Binding-site contacts:
Ligand atom C3 contacts residue NAG1 of chain 2.Y at 4.4 Å.
Ligand atom C8 contacts residue PRO385 of chain 2.D at 3.3 Å (hydrophobic).
Ligand atom C4 contacts residue ASN355 of chain 2.D at 4.3 Å.
Ligand atom C8 contacts residue ASN355 of chain 2.D at 2.3 Å.
Ligand atom C4 contacts residue NAG1 of chain 2.Y at 3.7 Å.
Ligand atom N2 contacts residue GLY358 of chain 2.D at 4.3 Å.
Ligand atom O4 contacts residue NAG1 of chain 2.Y at 4.1 Å.
Ligand atom O7 contacts residue NAG1 of chain 2.T at 3.2 Å.
Ligand atom C5 contacts residue NAG1 of chain 2.Y at 4.5 Å.
Ligand atom O6 contacts residue SER95 of chain 2.F at 4.3 Å.
Ligand atom O5 contacts residue NAG1 of chain 2.Y at 3.8 Å.
Ligand atom C7 contacts residue ASN355 of chain 2.D at 2.4 Å.
Ligand atom C6 contacts residue NAG1 of chain 2.Y at 4.4 Å.
Ligand atom O3 contacts residue NAG1 of chain 2.Y at 4.0 Å.
Ligand atom O7 contacts residue ASN355 of chain 2.D at 3.6 Å (h-bond).
Ligand atom C7 contacts residue SER357 of chain 2.D at 4.5 Å.
Ligand atom C1 contacts residue NAG1 of chain 2.Y at 4.5 Å.
Ligand atom O3 contacts residue ASN355 of chain 2.D at 4.2 Å.
Ligand atom C1 contacts residue ASN355 of chain 2.D at 1.8 Å.
Ligand atom O5 contacts residue ASN355 of chain 2.D at 3.0 Å (h-bond).
Ligand atom C5 contacts residue ASN355 of chain 2.D at 4.0 Å.
Ligand atom C7 contacts residue NAG1 of chain 2.T at 4.3 Å.
Ligand atom O6 contacts residue NAG1 of chain 2.Y at 3.5 Å (h-bond).
Ligand atom N2 contacts residue SER357 of chain 2.D at 3.3 Å.
Ligand atom C2 contacts residue SER357 of chain 2.D at 3.7 Å.
Ligand atom C2 contacts residue NAG1 of chain 2.Y at 4.3 Å.
Ligand atom N2 contacts residue ASN355 of chain 2.D at 1.9 Å (h-bond).
Ligand atom C2 contacts residue ASN355 of chain 2.D at 2.1 Å.
Ligand atom C3 contacts residue ASN355 of chain 2.D at 3.3 Å.

Sequence of chain 2.D:
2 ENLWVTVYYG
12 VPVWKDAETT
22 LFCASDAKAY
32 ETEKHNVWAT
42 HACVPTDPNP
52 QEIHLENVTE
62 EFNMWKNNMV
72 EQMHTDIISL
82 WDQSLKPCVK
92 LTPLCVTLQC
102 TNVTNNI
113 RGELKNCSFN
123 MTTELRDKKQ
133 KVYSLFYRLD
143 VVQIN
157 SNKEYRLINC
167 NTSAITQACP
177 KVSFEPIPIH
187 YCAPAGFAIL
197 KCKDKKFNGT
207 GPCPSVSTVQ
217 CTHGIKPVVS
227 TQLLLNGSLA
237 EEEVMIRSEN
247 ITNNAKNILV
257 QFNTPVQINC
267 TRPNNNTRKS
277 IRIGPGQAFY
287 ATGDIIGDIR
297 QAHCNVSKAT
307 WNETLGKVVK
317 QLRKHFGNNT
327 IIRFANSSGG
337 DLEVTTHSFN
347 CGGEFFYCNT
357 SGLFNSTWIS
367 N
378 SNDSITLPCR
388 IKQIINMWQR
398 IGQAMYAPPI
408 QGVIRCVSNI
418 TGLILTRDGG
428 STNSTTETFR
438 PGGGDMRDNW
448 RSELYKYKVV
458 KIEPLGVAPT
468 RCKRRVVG

This protein binds this small molecule.
Small molecule (SMILES): CC(=O)N[C@H]1[C@H](O[C@H]2[C@H](O)[C@@H](NC(C)=O)CO[C@@H]2CO)O[C@H](CO)[C@@H](O[C@@H]2O[C@H](CO[C@H]3O[C@H](CO[C@H]4O[C@H](CO)[C@@H](O)[C@H](O)[C@@H]4O)[C@@H](O)[C@H](O[C@H]4O[C@H](CO)[C@@H](O)[C@H](O)[C@@H]4O)[C@@H]3O)[C@@H](O)[C@H](O[C@H]3O[C@H](CO)[C@@H](O)[C@H](O)[C@@H]3O[C@H]3O[C@H](CO)[C@@H](O)[C@H](O)[C@@H]3O)[C@@H]2O)[C@@H]1O

Sequence of chain 2.F:
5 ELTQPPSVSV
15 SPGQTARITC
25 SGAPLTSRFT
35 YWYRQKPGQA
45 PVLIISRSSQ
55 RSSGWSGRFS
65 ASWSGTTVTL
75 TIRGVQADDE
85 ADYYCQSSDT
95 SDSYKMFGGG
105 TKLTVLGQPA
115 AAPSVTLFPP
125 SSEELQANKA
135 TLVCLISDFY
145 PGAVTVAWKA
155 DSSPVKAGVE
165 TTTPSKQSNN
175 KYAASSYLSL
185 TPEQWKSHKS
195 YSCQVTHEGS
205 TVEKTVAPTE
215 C